Sequence of chain 1.A:
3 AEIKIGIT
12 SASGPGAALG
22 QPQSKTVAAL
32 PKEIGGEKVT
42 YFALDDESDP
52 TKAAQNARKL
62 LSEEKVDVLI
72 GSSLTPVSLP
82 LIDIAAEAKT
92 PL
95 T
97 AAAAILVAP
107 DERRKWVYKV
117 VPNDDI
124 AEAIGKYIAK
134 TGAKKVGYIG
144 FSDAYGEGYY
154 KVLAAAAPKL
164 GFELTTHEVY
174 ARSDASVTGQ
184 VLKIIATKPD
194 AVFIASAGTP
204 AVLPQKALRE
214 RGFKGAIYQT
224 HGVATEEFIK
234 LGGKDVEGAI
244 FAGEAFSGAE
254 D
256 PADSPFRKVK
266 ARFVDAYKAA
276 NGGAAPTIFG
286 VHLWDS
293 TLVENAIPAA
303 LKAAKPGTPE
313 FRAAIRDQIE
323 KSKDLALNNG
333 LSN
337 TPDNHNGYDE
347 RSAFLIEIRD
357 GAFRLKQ

Binding-site contacts:
Ligand atom C6' contacts residue MSE96 of chain 1.A at 4.0 Å.
Ligand atom C2' contacts residue ALA98 of chain 1.A at 3.6 Å (hydrophobic).
Ligand atom O1 contacts residue ALA200 of chain 1.A at 3.4 Å.
Ligand atom C6' contacts residue SER74 of chain 1.A at 3.5 Å.
Ligand atom C2' contacts residue HIS224 of chain 1.A at 3.9 Å.
Ligand atom C1 contacts residue ARG175 of chain 1.A at 3.2 Å.
Ligand atom C6' contacts residue LEU20 of chain 1.A at 3.6 Å (hydrophobic).
Ligand atom C3' contacts residue ALA98 of chain 1.A at 3.8 Å (hydrophobic).
Ligand atom C6' contacts residue ALA97 of chain 1.A at 3.9 Å (hydrophobic).
Ligand atom C2 contacts residue THR76 of chain 1.A at 3.8 Å.
Ligand atom C3 contacts residue ALA200 of chain 1.A at 3.7 Å (hydrophobic).
Ligand atom C2' contacts residue GLY225 of chain 1.A at 3.6 Å.
Ligand atom C6' contacts residue ALA98 of chain 1.A at 3.8 Å (hydrophobic).
Ligand atom C5' contacts residue MSE96 of chain 1.A at 3.4 Å.
Ligand atom O2 contacts residue ARG175 of chain 1.A at 2.7 Å (salt-bridge).
Ligand atom C2' contacts residue TYR148 of chain 1.A at 3.7 Å (hydrophobic).
Ligand atom C1' contacts residue LEU20 of chain 1.A at 3.9 Å (hydrophobic).
Ligand atom O1 contacts residue ARG175 of chain 1.A at 2.5 Å (salt-bridge).
Ligand atom C4' contacts residue PHE284 of chain 1.A at 3.9 Å (hydrophobic).
Ligand atom O3 contacts residue ALA98 of chain 1.A at 3.0 Å (h-bond).
Ligand atom C3 contacts residue TYR148 of chain 1.A at 3.5 Å (hydrophobic).
Ligand atom C5' contacts residue ALA98 of chain 1.A at 3.9 Å (hydrophobic).
Ligand atom C3' contacts residue HIS224 of chain 1.A at 3.5 Å.
Ligand atom O2 contacts residue LEU75 of chain 1.A at 3.5 Å.
Ligand atom C4' contacts residue HIS287 of chain 1.A at 3.6 Å.
Ligand atom O2 contacts residue PRO77 of chain 1.A at 3.5 Å.
Ligand atom C1 contacts residue LEU75 of chain 1.A at 3.8 Å (hydrophobic).
Ligand atom C2 contacts residue TYR148 of chain 1.A at 3.4 Å (hydrophobic).
Ligand atom O1 contacts residue LEU75 of chain 1.A at 3.8 Å.
Ligand atom O2 contacts residue TYR148 of chain 1.A at 3.4 Å.
Ligand atom C5' contacts residue VAL117 of chain 1.A at 3.9 Å (hydrophobic).
Ligand atom C4' contacts residue ALA98 of chain 1.A at 3.9 Å (hydrophobic).
Ligand atom C1 contacts residue TYR148 of chain 1.A at 3.6 Å (hydrophobic).
Ligand atom C1' contacts residue ALA98 of chain 1.A at 3.6 Å (hydrophobic).
Ligand atom C1 contacts residue THR76 of chain 1.A at 3.5 Å.
Ligand atom O3 contacts residue THR76 of chain 1.A at 2.9 Å (h-bond).
Ligand atom C4' contacts residue VAL117 of chain 1.A at 3.5 Å (hydrophobic).
Ligand atom O2 contacts residue THR76 of chain 1.A at 2.6 Å (h-bond).
Ligand atom O3 contacts residue TYR148 of chain 1.A at 3.5 Å.
Ligand atom O3 contacts residue ALA97 of chain 1.A at 3.6 Å.

A protein and the small-molecule ligand that binds it are described below.
Small molecule (SMILES): O=C(O)C(=O)Cc1ccccc1